Sequence of chain 1.A:
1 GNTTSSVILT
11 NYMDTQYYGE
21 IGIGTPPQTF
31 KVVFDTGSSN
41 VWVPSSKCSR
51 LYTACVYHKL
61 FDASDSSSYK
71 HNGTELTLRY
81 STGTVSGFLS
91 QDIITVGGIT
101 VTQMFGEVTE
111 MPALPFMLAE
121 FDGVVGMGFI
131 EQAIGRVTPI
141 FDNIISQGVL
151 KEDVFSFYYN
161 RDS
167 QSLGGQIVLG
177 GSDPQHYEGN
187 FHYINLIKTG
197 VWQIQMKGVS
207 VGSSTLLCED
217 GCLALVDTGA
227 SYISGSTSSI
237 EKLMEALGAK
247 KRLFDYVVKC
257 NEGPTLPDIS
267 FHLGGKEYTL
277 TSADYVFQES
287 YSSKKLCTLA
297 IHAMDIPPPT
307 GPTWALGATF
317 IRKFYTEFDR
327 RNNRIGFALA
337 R

Binding-site contacts:
Ligand atom C2 contacts residue ASN72 of chain 1.A at 2.4 Å.
Ligand atom C7 contacts residue ASN72 of chain 1.A at 3.4 Å.
Ligand atom C1 contacts residue THR74 of chain 1.A at 3.9 Å.
Ligand atom O7 contacts residue HIS71 of chain 1.A at 3.9 Å.
Ligand atom C3 contacts residue ASN72 of chain 1.A at 3.7 Å.
Ligand atom C4 contacts residue ASN72 of chain 1.A at 4.2 Å.
Ligand atom O5 contacts residue ASN72 of chain 1.A at 2.4 Å (h-bond).
Ligand atom O7 contacts residue ASN72 of chain 1.A at 3.5 Å (h-bond).
Ligand atom C5 contacts residue ASN72 of chain 1.A at 3.7 Å.
Ligand atom N2 contacts residue ASN72 of chain 1.A at 2.9 Å (h-bond).
Ligand atom C1 contacts residue ASN72 of chain 1.A at 1.4 Å.
Ligand atom C8 contacts residue HIS71 of chain 1.A at 4.0 Å.
Ligand atom C8 contacts residue ASN72 of chain 1.A at 3.0 Å.

The small molecule below binds the protein below.
Small molecule (SMILES): CC(=O)N[C@@H]1[C@@H](O)[C@H](O)[C@@H](CO)O[C@H]1O